Sequence of chain 1.C:
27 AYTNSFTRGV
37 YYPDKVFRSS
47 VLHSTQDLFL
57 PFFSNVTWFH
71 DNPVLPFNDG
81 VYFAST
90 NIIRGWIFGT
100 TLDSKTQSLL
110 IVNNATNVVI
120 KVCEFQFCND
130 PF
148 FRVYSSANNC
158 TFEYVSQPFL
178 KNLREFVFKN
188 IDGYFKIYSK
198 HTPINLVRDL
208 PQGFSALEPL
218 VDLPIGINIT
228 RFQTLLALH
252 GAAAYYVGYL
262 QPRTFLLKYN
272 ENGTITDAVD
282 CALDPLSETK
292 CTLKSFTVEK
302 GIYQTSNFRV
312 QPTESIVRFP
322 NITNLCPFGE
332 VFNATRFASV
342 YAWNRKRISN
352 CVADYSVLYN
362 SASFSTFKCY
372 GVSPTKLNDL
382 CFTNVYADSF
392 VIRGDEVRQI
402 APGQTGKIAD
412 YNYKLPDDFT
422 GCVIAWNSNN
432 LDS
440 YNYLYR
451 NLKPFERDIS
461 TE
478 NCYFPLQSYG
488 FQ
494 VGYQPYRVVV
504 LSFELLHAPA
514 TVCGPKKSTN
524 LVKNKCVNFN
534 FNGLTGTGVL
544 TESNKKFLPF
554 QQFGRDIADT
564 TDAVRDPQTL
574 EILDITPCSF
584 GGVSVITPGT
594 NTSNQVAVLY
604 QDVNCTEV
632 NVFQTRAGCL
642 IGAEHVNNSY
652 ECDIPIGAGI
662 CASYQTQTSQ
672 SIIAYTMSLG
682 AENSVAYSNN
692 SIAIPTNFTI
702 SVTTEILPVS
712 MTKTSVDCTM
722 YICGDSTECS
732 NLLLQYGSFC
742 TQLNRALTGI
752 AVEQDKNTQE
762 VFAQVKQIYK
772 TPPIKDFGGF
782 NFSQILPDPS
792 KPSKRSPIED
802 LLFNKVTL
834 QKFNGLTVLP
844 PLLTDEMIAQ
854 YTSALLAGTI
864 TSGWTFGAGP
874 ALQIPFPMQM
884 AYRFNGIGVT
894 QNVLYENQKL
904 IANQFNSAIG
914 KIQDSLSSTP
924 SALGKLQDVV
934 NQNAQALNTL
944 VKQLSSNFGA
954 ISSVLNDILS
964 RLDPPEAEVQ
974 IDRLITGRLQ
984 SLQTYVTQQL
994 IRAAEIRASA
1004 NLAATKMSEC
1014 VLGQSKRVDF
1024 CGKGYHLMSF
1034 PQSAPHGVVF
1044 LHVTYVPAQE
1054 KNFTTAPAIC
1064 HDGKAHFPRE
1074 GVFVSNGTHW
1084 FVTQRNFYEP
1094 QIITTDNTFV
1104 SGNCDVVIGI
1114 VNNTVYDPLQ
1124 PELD

A small-molecule ligand and the protein it binds are described below.
Small molecule (SMILES): CC(=O)N[C@@H]1[C@@H](O)[C@H](O)[C@@H](CO)O[C@H]1O

Binding-site contacts:
Ligand atom O7 contacts residue ASN273 of chain 1.C at 3.9 Å.
Ligand atom O5 contacts residue ASN273 of chain 1.C at 2.5 Å (h-bond).
Ligand atom C8 contacts residue ASN271 of chain 1.C at 3.3 Å.
Ligand atom C8 contacts residue ASN273 of chain 1.C at 4.5 Å.
Ligand atom C7 contacts residue ASN271 of chain 1.C at 3.8 Å.
Ligand atom C1 contacts residue GLU272 of chain 1.C at 4.5 Å.
Ligand atom C2 contacts residue GLU272 of chain 1.C at 4.3 Å.
Ligand atom C8 contacts residue GLU272 of chain 1.C at 3.5 Å.
Ligand atom N2 contacts residue ASN273 of chain 1.C at 2.7 Å (h-bond).
Ligand atom C7 contacts residue GLU272 of chain 1.C at 3.9 Å.
Ligand atom N2 contacts residue ASN271 of chain 1.C at 3.8 Å.
Ligand atom C1 contacts residue ASN273 of chain 1.C at 1.5 Å.
Ligand atom C3 contacts residue ASN273 of chain 1.C at 3.7 Å.
Ligand atom C5 contacts residue ASN273 of chain 1.C at 3.8 Å.
Ligand atom C2 contacts residue ASN273 of chain 1.C at 2.4 Å.
Ligand atom N2 contacts residue GLU272 of chain 1.C at 3.2 Å (salt-bridge).
Ligand atom C7 contacts residue ASN273 of chain 1.C at 3.5 Å.
Ligand atom C4 contacts residue ASN273 of chain 1.C at 4.3 Å.